A protein and the small-molecule ligand that binds it are described below.
Small molecule (SMILES): CC(=O)N[C@H]1[C@H](O[C@H]2[C@H](O)[C@@H](NC(C)=O)CO[C@@H]2CO)O[C@H](CO)[C@@H](O)[C@@H]1O

Binding-site contacts:
Ligand atom O5 contacts residue ASN332 of chain 3.D at 2.4 Å (h-bond).
Ligand atom O3 contacts residue NAG1 of chain 3.M at 3.9 Å.
Ligand atom C8 contacts residue SER333 of chain 3.D at 4.3 Å.
Ligand atom C2 contacts residue ASN332 of chain 3.D at 2.5 Å.
Ligand atom C8 contacts residue SER357 of chain 3.D at 4.5 Å.
Ligand atom N2 contacts residue ASN332 of chain 3.D at 2.8 Å (h-bond).
Ligand atom N2 contacts residue NAG1 of chain 3.M at 4.5 Å.
Ligand atom O7 contacts residue SER357 of chain 3.D at 3.3 Å (h-bond).
Ligand atom C5 contacts residue NAG2 of chain 3.M at 4.3 Å.
Ligand atom C7 contacts residue ASN332 of chain 3.D at 3.8 Å.
Ligand atom C3 contacts residue ASN332 of chain 3.D at 3.8 Å.
Ligand atom O7 contacts residue ASN332 of chain 3.D at 4.3 Å.
Ligand atom C5 contacts residue ASN332 of chain 3.D at 3.6 Å.
Ligand atom C1 contacts residue SER357 of chain 3.D at 3.9 Å.
Ligand atom C8 contacts residue ASN332 of chain 3.D at 4.5 Å.
Ligand atom O6 contacts residue NAG2 of chain 3.M at 3.4 Å.
Ligand atom O5 contacts residue NAG1 of chain 3.M at 4.2 Å.
Ligand atom C8 contacts residue THR341 of chain 3.D at 4.1 Å.
Ligand atom C8 contacts residue NAG1 of chain 3.M at 4.0 Å.
Ligand atom N2 contacts residue SER333 of chain 3.D at 3.9 Å.
Ligand atom C2 contacts residue NAG1 of chain 3.M at 4.4 Å.
Ligand atom C6 contacts residue NAG1 of chain 3.M at 4.3 Å.
Ligand atom C5 contacts residue NAG1 of chain 3.M at 4.0 Å.
Ligand atom C4 contacts residue ASN332 of chain 3.D at 4.2 Å.
Ligand atom C2 contacts residue SER357 of chain 3.D at 3.7 Å.
Ligand atom C7 contacts residue ASN355 of chain 3.D at 4.1 Å.
Ligand atom C1 contacts residue ASN332 of chain 3.D at 1.4 Å.
Ligand atom O6 contacts residue NAG1 of chain 3.M at 4.5 Å.
Ligand atom C7 contacts residue SER357 of chain 3.D at 3.5 Å.
Ligand atom O7 contacts residue ASN355 of chain 3.D at 3.4 Å (h-bond).
Ligand atom C1 contacts residue NAG1 of chain 3.M at 4.5 Å.
Ligand atom N2 contacts residue SER357 of chain 3.D at 3.7 Å.
Ligand atom C7 contacts residue NAG1 of chain 3.M at 3.4 Å.
Ligand atom C8 contacts residue ASN355 of chain 3.D at 4.3 Å.
Ligand atom O7 contacts residue NAG1 of chain 3.M at 2.5 Å (h-bond).

Sequence of chain 3.D:
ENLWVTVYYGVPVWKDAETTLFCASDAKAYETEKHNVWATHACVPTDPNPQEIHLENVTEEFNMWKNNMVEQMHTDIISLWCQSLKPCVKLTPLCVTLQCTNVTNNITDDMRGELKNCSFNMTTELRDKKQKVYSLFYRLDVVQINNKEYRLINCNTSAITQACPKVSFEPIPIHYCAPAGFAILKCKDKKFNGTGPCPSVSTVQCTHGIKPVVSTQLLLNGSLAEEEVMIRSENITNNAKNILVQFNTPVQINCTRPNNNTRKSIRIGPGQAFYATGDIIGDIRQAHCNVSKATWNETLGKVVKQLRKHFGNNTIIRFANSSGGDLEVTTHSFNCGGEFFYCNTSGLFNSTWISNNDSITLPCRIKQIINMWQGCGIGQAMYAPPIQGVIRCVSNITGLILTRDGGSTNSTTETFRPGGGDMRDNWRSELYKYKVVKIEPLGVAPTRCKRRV